Sequence of chain 1.O:
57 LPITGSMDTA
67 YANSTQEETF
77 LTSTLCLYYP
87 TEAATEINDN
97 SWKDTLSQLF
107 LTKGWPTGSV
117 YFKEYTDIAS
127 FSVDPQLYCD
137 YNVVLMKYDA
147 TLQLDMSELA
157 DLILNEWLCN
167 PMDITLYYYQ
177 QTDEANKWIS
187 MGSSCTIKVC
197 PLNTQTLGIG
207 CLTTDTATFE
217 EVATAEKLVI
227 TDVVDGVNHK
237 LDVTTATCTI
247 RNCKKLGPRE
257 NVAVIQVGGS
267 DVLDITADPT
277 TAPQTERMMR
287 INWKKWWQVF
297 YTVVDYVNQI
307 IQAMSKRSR

Binding-site contacts:
Ligand atom C1 contacts residue ASN69 of chain 1.O at 1.4 Å.
Ligand atom C7 contacts residue ASN69 of chain 1.O at 3.5 Å.
Ligand atom N2 contacts residue ASN69 of chain 1.O at 2.6 Å (h-bond).
Ligand atom C8 contacts residue ASN69 of chain 1.O at 3.8 Å.
Ligand atom C2 contacts residue ASN69 of chain 1.O at 2.5 Å.
Ligand atom C4 contacts residue ASN69 of chain 1.O at 4.2 Å.
Ligand atom O5 contacts residue ASN69 of chain 1.O at 2.2 Å (h-bond).
Ligand atom O7 contacts residue ASN69 of chain 1.O at 4.4 Å.
Ligand atom C5 contacts residue ASN69 of chain 1.O at 3.6 Å.
Ligand atom C3 contacts residue ASN69 of chain 1.O at 3.8 Å.

This small molecule binds to this protein.
Small molecule (SMILES): CC(=O)N[C@@H]1[C@@H](O)[C@H](O)[C@@H](CO)O[C@H]1O